Binding-site contacts:
Ligand atom CAM contacts residue PHE77 of chain 1.A at 3.6 Å (hydrophobic).
Ligand atom CAO contacts residue HEM1 of chain 1.E at 3.4 Å.
Ligand atom CLC contacts residue ALA259 of chain 1.A at 3.8 Å.
Ligand atom NAV contacts residue PRO182 of chain 1.A at 3.8 Å.
Ligand atom CBB contacts residue MET432 of chain 1.A at 3.6 Å (hydrophobic).
Ligand atom CAR contacts residue LEU328 of chain 1.A at 3.6 Å (hydrophobic).
Ligand atom CBA contacts residue ALA263 of chain 1.A at 3.9 Å (hydrophobic).
Ligand atom CAJ contacts residue MET432 of chain 1.A at 3.6 Å (hydrophobic).
Ligand atom CAN contacts residue TYR75 of chain 1.A at 3.4 Å (hydrophobic).
Ligand atom CAO contacts residue THR267 of chain 1.A at 3.2 Å.
Ligand atom OAA contacts residue VAL433 of chain 1.A at 3.7 Å.
Ligand atom NAT contacts residue LEU328 of chain 1.A at 3.7 Å.
Ligand atom CLB contacts residue HEM1 of chain 1.E at 3.6 Å.
Ligand atom CAE contacts residue MET330 of chain 1.A at 3.8 Å (hydrophobic).
Ligand atom OAA contacts residue LEU328 of chain 1.A at 3.9 Å.
Ligand atom NAT contacts residue THR267 of chain 1.A at 3.6 Å.
Ligand atom CAJ contacts residue LEU328 of chain 1.A at 3.5 Å (hydrophobic).
Ligand atom NAS contacts residue ALA263 of chain 1.A at 3.7 Å.
Ligand atom CAO contacts residue ALA263 of chain 1.A at 2.9 Å (hydrophobic).
Ligand atom CAY contacts residue MET432 of chain 1.A at 3.8 Å (hydrophobic).
Ligand atom CAD contacts residue MET330 of chain 1.A at 3.6 Å (hydrophobic).
Ligand atom CAL contacts residue MET432 of chain 1.A at 3.5 Å (hydrophobic).
Ligand atom NAS contacts residue HEM1 of chain 1.E at 2.2 Å.
Ligand atom CLC contacts residue PHE262 of chain 1.A at 3.4 Å.
Ligand atom NBI contacts residue LEU328 of chain 1.A at 3.5 Å.
Ligand atom CAI contacts residue TYR75 of chain 1.A at 3.8 Å (hydrophobic).
Ligand atom NAU contacts residue PRO182 of chain 1.A at 3.9 Å.
Ligand atom CAI contacts residue HEM1 of chain 1.E at 3.9 Å.
Ligand atom NAT contacts residue ALA263 of chain 1.A at 3.6 Å (h-bond).
Ligand atom CAZ contacts residue TYR88 of chain 1.A at 3.9 Å (hydrophobic).
Ligand atom CAI contacts residue TYR88 of chain 1.A at 3.2 Å (hydrophobic).
Ligand atom CAD contacts residue PHE20 of chain 1.A at 3.6 Å (hydrophobic).
Ligand atom CLB contacts residue TYR88 of chain 1.A at 3.7 Å.
Ligand atom NAU contacts residue MET332 of chain 1.A at 3.5 Å.
Ligand atom CLC contacts residue ALA263 of chain 1.A at 3.5 Å.
Ligand atom OAA contacts residue MET432 of chain 1.A at 3.5 Å.
Ligand atom CBA contacts residue PHE82 of chain 1.A at 3.8 Å (hydrophobic).
Ligand atom CLC contacts residue MET78 of chain 1.A at 3.9 Å.
Ligand atom CAQ contacts residue PHE82 of chain 1.A at 3.3 Å (hydrophobic).
Ligand atom CAP contacts residue HEM1 of chain 1.E at 2.9 Å.

This small molecule binds to this protein.
Small molecule (SMILES): O=C(N[C@@H](Cn1cncn1)c1ccc(Cl)cc1Cl)c1ccc(-c2nnc(-c3ccccc3)o2)cc1

Sequence of chain 1.A:
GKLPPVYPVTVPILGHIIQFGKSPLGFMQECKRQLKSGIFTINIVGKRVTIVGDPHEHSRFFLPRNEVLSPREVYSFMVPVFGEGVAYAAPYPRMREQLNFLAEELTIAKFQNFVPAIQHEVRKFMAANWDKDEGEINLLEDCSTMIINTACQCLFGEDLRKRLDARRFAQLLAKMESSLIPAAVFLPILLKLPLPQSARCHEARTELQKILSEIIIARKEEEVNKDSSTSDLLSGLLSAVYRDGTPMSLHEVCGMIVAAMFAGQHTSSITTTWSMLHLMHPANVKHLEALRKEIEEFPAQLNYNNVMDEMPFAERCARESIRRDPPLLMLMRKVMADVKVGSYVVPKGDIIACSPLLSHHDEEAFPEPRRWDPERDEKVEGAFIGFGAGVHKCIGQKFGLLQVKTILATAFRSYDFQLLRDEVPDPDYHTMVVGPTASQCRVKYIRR